Binding-site contacts:
Ligand atom O11 contacts residue GLY966 of chain 1.A at 3.4 Å (h-bond).
Ligand atom C08 contacts residue GLU1066 of chain 1.A at 4.1 Å.
Ligand atom O11 contacts residue SER965 of chain 1.A at 4.3 Å.
Ligand atom O12 contacts residue THR963 of chain 1.A at 3.2 Å.
Ligand atom S09 contacts residue GLY966 of chain 1.A at 3.8 Å.
Ligand atom N10 contacts residue LYS967 of chain 1.A at 4.2 Å.
Ligand atom O12 contacts residue LYS967 of chain 1.A at 3.1 Å (salt-bridge).
Ligand atom O04 contacts residue VAL1000 of chain 1.A at 4.1 Å.
Ligand atom S09 contacts residue LYS967 of chain 1.A at 3.8 Å.
Ligand atom C02 contacts residue THR968 of chain 1.A at 3.9 Å.
Ligand atom O04 contacts residue THR968 of chain 1.A at 4.5 Å.
Ligand atom C08 contacts residue THR968 of chain 1.A at 4.0 Å.
Ligand atom O12 contacts residue GLY964 of chain 1.A at 3.1 Å (h-bond).
Ligand atom S09 contacts residue SER965 of chain 1.A at 4.1 Å.
Ligand atom N01 contacts residue ASP1065 of chain 1.A at 3.1 Å (salt-bridge).
Ligand atom C08 contacts residue ASP1065 of chain 1.A at 4.1 Å.
Ligand atom N10 contacts residue SER965 of chain 1.A at 3.4 Å (h-bond).
Ligand atom C06 contacts residue THR968 of chain 1.A at 3.9 Å.
Ligand atom O11 contacts residue THR968 of chain 1.A at 3.7 Å.
Ligand atom N01 contacts residue LEU996 of chain 1.A at 4.2 Å.
Ligand atom C07 contacts residue THR968 of chain 1.A at 4.2 Å.
Ligand atom N10 contacts residue THR963 of chain 1.A at 4.2 Å.
Ligand atom O12 contacts residue PRO962 of chain 1.A at 3.5 Å (h-bond).
Ligand atom N10 contacts residue GLY964 of chain 1.A at 3.0 Å (h-bond).
Ligand atom O11 contacts residue LYS967 of chain 1.A at 2.5 Å (salt-bridge).
Ligand atom S09 contacts residue GLY964 of chain 1.A at 3.6 Å (h-bond).
Ligand atom C02 contacts residue ASP1065 of chain 1.A at 3.7 Å.
Ligand atom O04 contacts residue LEU996 of chain 1.A at 3.7 Å.
Ligand atom S09 contacts residue THR963 of chain 1.A at 4.4 Å.
Ligand atom N01 contacts residue GLU1066 of chain 1.A at 3.6 Å.
Ligand atom C05 contacts residue THR968 of chain 1.A at 4.1 Å.
Ligand atom O12 contacts residue SER965 of chain 1.A at 3.7 Å.
Ligand atom N01 contacts residue TYR989 of chain 1.A at 4.3 Å.
Ligand atom C03 contacts residue THR968 of chain 1.A at 3.9 Å.
Ligand atom N10 contacts residue GLY966 of chain 1.A at 3.0 Å (h-bond).
Ligand atom O12 contacts residue GLY966 of chain 1.A at 4.2 Å.

Sequence of chain 1.A:
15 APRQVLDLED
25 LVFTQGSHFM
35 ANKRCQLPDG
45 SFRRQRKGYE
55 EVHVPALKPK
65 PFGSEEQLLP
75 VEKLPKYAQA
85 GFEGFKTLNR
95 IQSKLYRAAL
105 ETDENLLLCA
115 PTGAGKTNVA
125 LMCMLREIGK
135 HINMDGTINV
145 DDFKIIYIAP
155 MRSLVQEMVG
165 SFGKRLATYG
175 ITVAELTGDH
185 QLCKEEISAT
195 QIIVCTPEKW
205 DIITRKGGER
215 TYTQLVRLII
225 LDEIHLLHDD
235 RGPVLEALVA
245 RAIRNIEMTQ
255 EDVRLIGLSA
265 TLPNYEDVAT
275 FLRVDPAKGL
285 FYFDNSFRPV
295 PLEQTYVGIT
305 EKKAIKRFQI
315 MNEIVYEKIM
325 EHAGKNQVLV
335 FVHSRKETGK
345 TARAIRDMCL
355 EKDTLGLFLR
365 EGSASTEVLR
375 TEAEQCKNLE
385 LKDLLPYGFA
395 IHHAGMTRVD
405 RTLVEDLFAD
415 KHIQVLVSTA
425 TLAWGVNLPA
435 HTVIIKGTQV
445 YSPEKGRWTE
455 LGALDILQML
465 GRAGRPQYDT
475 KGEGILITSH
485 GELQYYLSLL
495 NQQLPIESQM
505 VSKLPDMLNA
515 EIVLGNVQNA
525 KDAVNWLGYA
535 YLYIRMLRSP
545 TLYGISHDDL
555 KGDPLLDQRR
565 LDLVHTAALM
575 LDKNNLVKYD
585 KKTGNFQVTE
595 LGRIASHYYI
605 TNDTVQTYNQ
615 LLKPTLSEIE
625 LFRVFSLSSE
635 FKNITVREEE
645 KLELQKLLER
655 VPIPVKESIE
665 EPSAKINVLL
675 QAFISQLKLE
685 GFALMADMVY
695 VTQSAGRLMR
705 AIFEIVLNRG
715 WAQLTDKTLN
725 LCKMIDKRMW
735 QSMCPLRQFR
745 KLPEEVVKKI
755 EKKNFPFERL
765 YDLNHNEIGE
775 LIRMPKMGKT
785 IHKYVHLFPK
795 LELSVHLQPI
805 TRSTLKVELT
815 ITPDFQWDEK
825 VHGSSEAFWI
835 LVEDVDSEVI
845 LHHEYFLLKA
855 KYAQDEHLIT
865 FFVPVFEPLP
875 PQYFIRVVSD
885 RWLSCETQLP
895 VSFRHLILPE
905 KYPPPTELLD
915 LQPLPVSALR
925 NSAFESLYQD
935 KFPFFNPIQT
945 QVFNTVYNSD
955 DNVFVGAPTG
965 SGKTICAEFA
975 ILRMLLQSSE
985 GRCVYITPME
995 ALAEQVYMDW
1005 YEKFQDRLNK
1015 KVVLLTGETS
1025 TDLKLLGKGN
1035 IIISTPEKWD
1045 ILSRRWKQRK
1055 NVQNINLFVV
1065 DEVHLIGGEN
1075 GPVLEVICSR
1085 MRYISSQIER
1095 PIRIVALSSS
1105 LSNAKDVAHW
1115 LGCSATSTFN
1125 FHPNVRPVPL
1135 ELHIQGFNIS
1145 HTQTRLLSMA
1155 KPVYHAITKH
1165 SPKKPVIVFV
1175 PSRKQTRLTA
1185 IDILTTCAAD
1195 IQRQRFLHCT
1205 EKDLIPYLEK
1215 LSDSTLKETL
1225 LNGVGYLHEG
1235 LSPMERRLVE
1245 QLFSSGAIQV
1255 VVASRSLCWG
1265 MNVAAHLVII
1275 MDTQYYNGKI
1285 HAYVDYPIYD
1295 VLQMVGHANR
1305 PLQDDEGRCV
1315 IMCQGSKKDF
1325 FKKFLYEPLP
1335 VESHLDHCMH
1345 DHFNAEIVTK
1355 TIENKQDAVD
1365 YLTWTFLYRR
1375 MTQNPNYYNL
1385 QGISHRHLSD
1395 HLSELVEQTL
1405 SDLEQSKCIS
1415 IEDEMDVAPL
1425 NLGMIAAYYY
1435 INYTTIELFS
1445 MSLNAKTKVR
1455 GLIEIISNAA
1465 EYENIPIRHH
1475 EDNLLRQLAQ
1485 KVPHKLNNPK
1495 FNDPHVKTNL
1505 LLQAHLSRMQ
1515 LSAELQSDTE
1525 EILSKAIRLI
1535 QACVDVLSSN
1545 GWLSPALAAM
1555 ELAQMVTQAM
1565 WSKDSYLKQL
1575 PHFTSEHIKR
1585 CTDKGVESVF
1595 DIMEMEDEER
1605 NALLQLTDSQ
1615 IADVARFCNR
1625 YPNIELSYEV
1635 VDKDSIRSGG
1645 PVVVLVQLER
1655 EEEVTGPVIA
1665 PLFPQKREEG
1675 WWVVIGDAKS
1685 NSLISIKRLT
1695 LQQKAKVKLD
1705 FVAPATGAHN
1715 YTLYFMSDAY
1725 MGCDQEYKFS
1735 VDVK

The small molecule below binds the protein below.
Small molecule (SMILES): Nc1cc(S(N)(=O)=O)ccc1O